This small molecule binds to this protein.
Small molecule (SMILES): OC[C@H]1O[C@H](O[C@H]2[C@H](O)[C@@H](O)[C@H](O)O[C@@H]2CO)[C@H](O)[C@@H](O)[C@@H]1O

Sequence of chain 1.A:
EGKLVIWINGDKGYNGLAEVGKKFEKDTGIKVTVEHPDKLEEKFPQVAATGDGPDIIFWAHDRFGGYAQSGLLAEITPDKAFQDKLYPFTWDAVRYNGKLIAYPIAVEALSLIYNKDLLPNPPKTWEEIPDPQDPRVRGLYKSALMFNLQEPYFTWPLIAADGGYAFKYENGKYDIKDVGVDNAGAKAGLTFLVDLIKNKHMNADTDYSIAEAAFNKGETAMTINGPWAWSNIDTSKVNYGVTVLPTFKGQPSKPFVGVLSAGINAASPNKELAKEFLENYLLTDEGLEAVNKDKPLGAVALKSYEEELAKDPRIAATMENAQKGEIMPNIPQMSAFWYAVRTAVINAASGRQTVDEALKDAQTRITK

Binding-site contacts:
Ligand atom C2 contacts residue TRP240 of chain 1.A at 4.0 Å (hydrophobic).
Ligand atom O5 contacts residue TYR165 of chain 1.A at 3.3 Å.
Ligand atom O2 contacts residue MET340 of chain 1.A at 4.0 Å.
Ligand atom O1 contacts residue TRP240 of chain 1.A at 3.5 Å.
Ligand atom O3 contacts residue ASP65 of chain 1.A at 3.3 Å (salt-bridge).
Ligand atom C2 contacts residue LYS15 of chain 1.A at 3.6 Å.
Ligand atom C1 contacts residue LYS15 of chain 1.A at 3.5 Å.
Ligand atom O2 contacts residue ALA63 of chain 1.A at 3.1 Å.
Ligand atom O3 contacts residue TRP62 of chain 1.A at 2.6 Å (h-bond).
Ligand atom C4 contacts residue TRP350 of chain 1.A at 3.5 Å (hydrophobic).
Ligand atom C3 contacts residue ASP65 of chain 1.A at 3.6 Å.
Ligand atom C6 contacts residue PRO164 of chain 1.A at 3.7 Å (hydrophobic).
Ligand atom O2 contacts residue LYS15 of chain 1.A at 2.7 Å (salt-bridge).
Ligand atom C2 contacts residue TRP62 of chain 1.A at 3.9 Å (hydrophobic).
Ligand atom O2 contacts residue ASP65 of chain 1.A at 2.8 Å (salt-bridge).
Ligand atom O4 contacts residue ARG66 of chain 1.A at 2.9 Å (salt-bridge).
Ligand atom O1 contacts residue LYS15 of chain 1.A at 2.6 Å (salt-bridge).
Ligand atom C6 contacts residue TYR165 of chain 1.A at 3.8 Å (hydrophobic).
Ligand atom O6 contacts residue PRO164 of chain 1.A at 3.3 Å.
Ligand atom O1 contacts residue ASP14 of chain 1.A at 3.1 Å (salt-bridge).
Ligand atom O3 contacts residue ARG66 of chain 1.A at 3.0 Å (salt-bridge).
Ligand atom O3 contacts residue ALA63 of chain 1.A at 3.1 Å.
Ligand atom C2 contacts residue ASP65 of chain 1.A at 3.1 Å.
Ligand atom C6 contacts residue GLU163 of chain 1.A at 3.4 Å.
Ligand atom C4 contacts residue ASP65 of chain 1.A at 4.0 Å.
Ligand atom C6 contacts residue TRP350 of chain 1.A at 3.7 Å (hydrophobic).
Ligand atom C4 contacts residue TYR165 of chain 1.A at 3.9 Å (hydrophobic).
Ligand atom O4 contacts residue TRP350 of chain 1.A at 3.6 Å.
Ligand atom C3 contacts residue TRP62 of chain 1.A at 3.4 Å (hydrophobic).
Ligand atom O2 contacts residue GLU111 of chain 1.A at 2.8 Å (salt-bridge).
Ligand atom O6 contacts residue PHE166 of chain 1.A at 3.8 Å.
Ligand atom O2 contacts residue TRP62 of chain 1.A at 3.0 Å (h-bond).
Ligand atom O3 contacts residue MET340 of chain 1.A at 4.1 Å.
Ligand atom O6 contacts residue GLU163 of chain 1.A at 3.1 Å.
Ligand atom C1 contacts residue ASP14 of chain 1.A at 4.1 Å.
Ligand atom O6 contacts residue TYR165 of chain 1.A at 3.0 Å (h-bond).
Ligand atom C1 contacts residue TYR165 of chain 1.A at 3.7 Å (hydrophobic).
Ligand atom O2 contacts residue TRP240 of chain 1.A at 4.0 Å.
Ligand atom C2 contacts residue GLU111 of chain 1.A at 4.1 Å.
Ligand atom C2 contacts residue TRP350 of chain 1.A at 4.1 Å (hydrophobic).